Binding-site contacts:
Ligand atom OP2 contacts residue MN1 of chain 1.I at 4.0 Å.
Ligand atom OP1 contacts residue PRO63 of chain 1.A at 3.7 Å.
Ligand atom OP1 contacts residue GLY64 of chain 1.A at 2.8 Å (h-bond).
Ligand atom C2' contacts residue QPJ1 of chain 1.E at 4.0 Å.
Ligand atom C2 contacts residue HIS34 of chain 1.A at 4.0 Å.
Ligand atom C3' contacts residue GLY64 of chain 1.A at 4.0 Å.
Ligand atom C4' contacts residue QPJ1 of chain 1.E at 3.9 Å.
Ligand atom O3' contacts residue ILE69 of chain 1.A at 3.7 Å.
Ligand atom C3' contacts residue GLY66 of chain 1.A at 4.0 Å.
Ligand atom N1 contacts residue HIS34 of chain 1.A at 4.0 Å.
Ligand atom P contacts residue ILE69 of chain 1.A at 4.0 Å.
Ligand atom OP1 contacts residue LYS68 of chain 1.A at 3.6 Å (salt-bridge).
Ligand atom OP2 contacts residue LYS68 of chain 1.A at 3.0 Å.
Ligand atom O3' contacts residue GLY64 of chain 1.A at 3.5 Å.
Ligand atom OP2 contacts residue GLY66 of chain 1.A at 3.8 Å.
Ligand atom OP2 contacts residue THR67 of chain 1.A at 3.9 Å.
Ligand atom C5' contacts residue GLY64 of chain 1.A at 3.9 Å.
Ligand atom C8 contacts residue LYS35 of chain 1.A at 3.8 Å.
Ligand atom OP2 contacts residue VAL65 of chain 1.A at 3.8 Å.
Ligand atom O5' contacts residue QPJ1 of chain 1.E at 1.5 Å.
Ligand atom P contacts residue GLY66 of chain 1.A at 3.7 Å.
Ligand atom OP1 contacts residue ILE69 of chain 1.A at 3.0 Å (h-bond).
Ligand atom P contacts residue LYS68 of chain 1.A at 3.8 Å.
Ligand atom O5' contacts residue GLY66 of chain 1.A at 3.5 Å.
Ligand atom O3' contacts residue LYS68 of chain 1.A at 4.0 Å.
Ligand atom OP1 contacts residue THR67 of chain 1.A at 3.9 Å.
Ligand atom P contacts residue GLY64 of chain 1.A at 3.9 Å.
Ligand atom C4' contacts residue TYR39 of chain 1.A at 4.1 Å (hydrophobic).
Ligand atom N2 contacts residue ALA38 of chain 1.A at 4.1 Å.
Ligand atom N7 contacts residue LYS35 of chain 1.A at 3.8 Å.
Ligand atom O3' contacts residue VAL65 of chain 1.A at 4.0 Å.
Ligand atom C4' contacts residue GLY64 of chain 1.A at 3.5 Å.
Ligand atom C5' contacts residue TYR39 of chain 1.A at 3.2 Å (hydrophobic).
Ligand atom O6 contacts residue HIS34 of chain 1.A at 4.1 Å.
Ligand atom OP1 contacts residue VAL65 of chain 1.A at 4.0 Å.
Ligand atom C5' contacts residue QPJ1 of chain 1.E at 2.7 Å.
Ligand atom OP1 contacts residue GLY66 of chain 1.A at 2.9 Å (h-bond).
Ligand atom C3' contacts residue LYS68 of chain 1.A at 3.8 Å.
Ligand atom N3 contacts residue ALA38 of chain 1.A at 3.5 Å.
Ligand atom C8 contacts residue QPJ1 of chain 1.E at 3.7 Å.

This small molecule binds to this protein.
Small molecule (SMILES): Cc1cn([C@H]2C[C@H](O[P](=O)(O)OC[C@H]3O[C@@H](n4ccc(N)nc4=O)C[C@@H]3O[P](=O)(O)OC[C@H]3O[C@@H](n4cnc5c(=O)nc(N)[nH]c54)C[C@@H]3O[P](=O)(O)OC[C@H]3O[C@@H](n4cnc5c(=O)nc(N)[nH]c54)C[C@@H]3O)[C@@H](CO[P](=O)(O)O[C@H]3C[C@H](n4cnc5c(=O)nc(N)[nH]c54)O[C@@H]3CO)O2)c(=O)[nH]c1=O

Sequence of chain 1.A:
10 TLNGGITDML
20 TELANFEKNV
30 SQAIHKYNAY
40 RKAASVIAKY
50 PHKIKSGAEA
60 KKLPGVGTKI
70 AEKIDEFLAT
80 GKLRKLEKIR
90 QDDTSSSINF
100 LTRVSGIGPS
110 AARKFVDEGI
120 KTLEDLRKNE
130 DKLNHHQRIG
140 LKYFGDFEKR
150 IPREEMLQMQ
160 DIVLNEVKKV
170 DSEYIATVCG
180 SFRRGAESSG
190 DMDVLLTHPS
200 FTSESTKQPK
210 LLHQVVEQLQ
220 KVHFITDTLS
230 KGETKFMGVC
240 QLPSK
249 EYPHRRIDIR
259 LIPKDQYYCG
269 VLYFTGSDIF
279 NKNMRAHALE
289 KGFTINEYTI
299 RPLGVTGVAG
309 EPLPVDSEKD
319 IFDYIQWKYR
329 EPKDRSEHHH